Sequence of chain 1.D:
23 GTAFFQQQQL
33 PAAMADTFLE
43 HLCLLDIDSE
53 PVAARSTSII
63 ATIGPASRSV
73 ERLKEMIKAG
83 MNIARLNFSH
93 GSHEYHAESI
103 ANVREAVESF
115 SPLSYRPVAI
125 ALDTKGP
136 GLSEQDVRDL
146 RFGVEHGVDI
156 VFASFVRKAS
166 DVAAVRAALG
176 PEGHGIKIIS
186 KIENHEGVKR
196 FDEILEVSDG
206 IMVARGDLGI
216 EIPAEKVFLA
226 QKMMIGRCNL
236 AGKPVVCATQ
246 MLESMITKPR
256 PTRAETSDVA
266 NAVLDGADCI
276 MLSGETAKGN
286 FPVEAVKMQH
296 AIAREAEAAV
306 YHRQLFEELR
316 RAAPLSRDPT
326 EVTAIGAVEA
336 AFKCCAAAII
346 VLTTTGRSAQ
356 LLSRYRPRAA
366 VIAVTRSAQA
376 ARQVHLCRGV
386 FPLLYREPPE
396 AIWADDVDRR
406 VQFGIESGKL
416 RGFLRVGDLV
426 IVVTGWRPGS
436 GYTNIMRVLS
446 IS

Binding-site contacts:
Ligand atom O2 contacts residue ASN89 of chain 1.D at 3.2 Å (h-bond).
Ligand atom S contacts residue ALA282 of chain 1.D at 3.9 Å.
Ligand atom C8 contacts residue GLY211 of chain 1.D at 3.7 Å.
Ligand atom S contacts residue GLY279 of chain 1.D at 3.6 Å (h-bond).
Ligand atom O1 contacts residue ARG87 of chain 1.D at 2.7 Å (salt-bridge).
Ligand atom O contacts residue LYS283 of chain 1.D at 3.9 Å.
Ligand atom C contacts residue SER278 of chain 1.D at 3.8 Å.
Ligand atom O6 contacts residue ALA282 of chain 1.D at 3.7 Å.
Ligand atom C14 contacts residue ASN89 of chain 1.D at 3.9 Å.
Ligand atom C18 contacts residue HIS92 of chain 1.D at 3.5 Å.
Ligand atom O5 contacts residue GLY66 of chain 1.D at 3.2 Å.
Ligand atom S contacts residue SER278 of chain 1.D at 3.8 Å.
Ligand atom O5 contacts residue ALA282 of chain 1.D at 3.4 Å.
Ligand atom O4 contacts residue OXL1 of chain 1.V at 3.1 Å.
Ligand atom C17 contacts residue ALA282 of chain 1.D at 3.7 Å (hydrophobic).
Ligand atom O1 contacts residue THR64 of chain 1.D at 3.8 Å.
Ligand atom C8 contacts residue OXL1 of chain 1.V at 3.6 Å.
Ligand atom C16 contacts residue HIS92 of chain 1.D at 3.9 Å.
Ligand atom O contacts residue GLY279 of chain 1.D at 3.1 Å.
Ligand atom O1 contacts residue ASN89 of chain 1.D at 2.6 Å (h-bond).
Ligand atom O5 contacts residue PRO67 of chain 1.D at 3.2 Å.
Ligand atom C2 contacts residue ARG87 of chain 1.D at 3.7 Å.
Ligand atom O4 contacts residue MG1 of chain 1.X at 3.8 Å.
Ligand atom O7 contacts residue THR64 of chain 1.D at 3.4 Å.
Ligand atom O5 contacts residue ILE65 of chain 1.D at 3.8 Å.
Ligand atom C2 contacts residue ASN89 of chain 1.D at 3.5 Å.
Ligand atom C9 contacts residue GLY211 of chain 1.D at 3.4 Å.
Ligand atom O7 contacts residue GLY279 of chain 1.D at 3.2 Å (h-bond).
Ligand atom C1 contacts residue ARG87 of chain 1.D at 3.6 Å.
Ligand atom O2 contacts residue OXL1 of chain 1.V at 3.8 Å.
Ligand atom O2 contacts residue ARG87 of chain 1.D at 2.6 Å (salt-bridge).
Ligand atom C15 contacts residue HIS92 of chain 1.D at 3.6 Å.
Ligand atom C1 contacts residue ASN89 of chain 1.D at 3.2 Å.
Ligand atom C19 contacts residue HIS92 of chain 1.D at 3.5 Å.
Ligand atom O7 contacts residue ALA282 of chain 1.D at 3.2 Å.
Ligand atom O7 contacts residue SER278 of chain 1.D at 2.9 Å.
Ligand atom C14 contacts residue ALA282 of chain 1.D at 3.8 Å (hydrophobic).
Ligand atom O6 contacts residue LYS283 of chain 1.D at 3.5 Å.
Ligand atom C1 contacts residue SER278 of chain 1.D at 3.9 Å.
Ligand atom C14 contacts residue THR64 of chain 1.D at 3.6 Å.

Sequence of chain 1.B:
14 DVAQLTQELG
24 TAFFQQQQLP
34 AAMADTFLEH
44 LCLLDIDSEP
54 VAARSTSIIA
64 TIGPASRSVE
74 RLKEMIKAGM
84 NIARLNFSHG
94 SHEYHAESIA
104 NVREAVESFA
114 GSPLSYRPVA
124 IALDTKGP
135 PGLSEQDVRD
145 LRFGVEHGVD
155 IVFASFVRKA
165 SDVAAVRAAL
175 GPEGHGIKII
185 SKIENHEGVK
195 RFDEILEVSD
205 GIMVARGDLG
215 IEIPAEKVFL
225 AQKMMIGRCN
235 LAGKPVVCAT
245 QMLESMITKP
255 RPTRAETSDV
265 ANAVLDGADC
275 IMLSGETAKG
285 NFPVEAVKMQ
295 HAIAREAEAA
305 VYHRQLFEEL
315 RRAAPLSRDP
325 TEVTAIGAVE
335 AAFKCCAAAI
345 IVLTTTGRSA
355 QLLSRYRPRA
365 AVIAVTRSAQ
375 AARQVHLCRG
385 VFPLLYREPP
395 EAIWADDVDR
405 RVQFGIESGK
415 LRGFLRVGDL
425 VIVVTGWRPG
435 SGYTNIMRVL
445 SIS

This protein binds this small molecule.
Small molecule (SMILES): O=C1c2ccccc2C(=O)c2c1cc(S(=O)(=O)N1CCC(C(=O)O)CC1)c(O)c2O